Binding-site contacts:
Ligand atom CAJ contacts residue SER193 of chain 1.A at 3.3 Å.
Ligand atom N1 contacts residue GLY219 of chain 1.A at 3.7 Å.
Ligand atom CAF contacts residue TRP218 of chain 1.A at 3.6 Å (hydrophobic).
Ligand atom CAK contacts residue GLY219 of chain 1.A at 3.8 Å.
Ligand atom CAN contacts residue GLY219 of chain 1.A at 3.9 Å.
Ligand atom CAH contacts residue TRP218 of chain 1.A at 3.8 Å (hydrophobic).
Ligand atom CAF contacts residue GLY219 of chain 1.A at 3.9 Å.
Ligand atom N3 contacts residue SER193 of chain 1.A at 2.7 Å (h-bond).
Ligand atom N1 contacts residue GLY221 of chain 1.A at 3.3 Å (h-bond).
Ligand atom CAF contacts residue VAL216 of chain 1.A at 4.0 Å (hydrophobic).
Ligand atom N2 contacts residue SER193 of chain 1.A at 3.7 Å.
Ligand atom CAI contacts residue GLY219 of chain 1.A at 3.7 Å.
Ligand atom CAG contacts residue SO41 of chain 1.F at 3.7 Å.
Ligand atom N1 contacts residue CYS222 of chain 1.A at 3.5 Å (h-bond).
Ligand atom N2 contacts residue GLY221 of chain 1.A at 2.9 Å (h-bond).
Ligand atom CAJ contacts residue GLY221 of chain 1.A at 3.9 Å.
Ligand atom CAK contacts residue SER193 of chain 1.A at 3.8 Å.
Ligand atom N2 contacts residue GLY219 of chain 1.A at 3.8 Å.
Ligand atom CAH contacts residue VAL216 of chain 1.A at 3.8 Å (hydrophobic).
Ligand atom CAI contacts residue GLY221 of chain 1.A at 3.2 Å.
Ligand atom CAK contacts residue TRP218 of chain 1.A at 3.9 Å (hydrophobic).
Ligand atom CAJ contacts residue GLY219 of chain 1.A at 3.9 Å.
Ligand atom N2 contacts residue CYS222 of chain 1.A at 3.8 Å.
Ligand atom CAG contacts residue SER198 of chain 1.A at 3.4 Å.
Ligand atom CAN contacts residue GLN195 of chain 1.A at 3.9 Å.
Ligand atom CAF contacts residue SER193 of chain 1.A at 3.6 Å.
Ligand atom CAL contacts residue GLY219 of chain 1.A at 4.0 Å.
Ligand atom CAJ contacts residue ASP192 of chain 1.A at 3.5 Å.
Ligand atom N3 contacts residue ASP192 of chain 1.A at 3.0 Å (salt-bridge).
Ligand atom CAI contacts residue CYS222 of chain 1.A at 3.8 Å (hydrophobic).
Ligand atom CAD contacts residue SO41 of chain 1.F at 3.3 Å.
Ligand atom CAH contacts residue SER217 of chain 1.A at 4.0 Å.
Ligand atom N2 contacts residue ASP192 of chain 1.A at 3.0 Å (salt-bridge).
Ligand atom CAD contacts residue GLN195 of chain 1.A at 3.8 Å.
Ligand atom CAJ contacts residue GLY229 of chain 1.A at 3.8 Å.
Ligand atom CAN contacts residue CYS194 of chain 1.A at 4.0 Å (hydrophobic).
Ligand atom CAL contacts residue GLN195 of chain 1.A at 3.9 Å.
Ligand atom CAK contacts residue GLY221 of chain 1.A at 4.0 Å.
Ligand atom CAE contacts residue GLN195 of chain 1.A at 3.7 Å.
Ligand atom N3 contacts residue GLY229 of chain 1.A at 3.2 Å.

Sequence of chain 1.A:
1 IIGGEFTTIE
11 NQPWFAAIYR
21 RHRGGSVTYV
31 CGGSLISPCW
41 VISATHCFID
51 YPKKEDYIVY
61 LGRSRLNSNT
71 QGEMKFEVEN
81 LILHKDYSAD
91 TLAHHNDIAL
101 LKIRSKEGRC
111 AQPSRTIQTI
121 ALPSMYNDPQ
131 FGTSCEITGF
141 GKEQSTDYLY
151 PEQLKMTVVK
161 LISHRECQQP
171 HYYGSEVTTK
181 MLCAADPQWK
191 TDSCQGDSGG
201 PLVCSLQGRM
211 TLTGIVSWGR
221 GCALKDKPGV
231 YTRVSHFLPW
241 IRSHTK

This small molecule binds to this protein.
Small molecule (SMILES): [H]/N=C(/N)c1ccc2cccc(N)c2c1